This small molecule binds to this protein.
Small molecule (SMILES): Nc1nc2c(ncn2[C@@H]2O[C@H](CO[P](=O)(O)O[P](=O)(O)CP(=O)(O)O)[C@@H](O)[C@H]2O)c(=O)[nH]1

Binding-site contacts:
Ligand atom C4 contacts residue LYS142 of chain 1.GB at 3.7 Å.
Ligand atom O2A contacts residue LYS22 of chain 1.GB at 3.2 Å (salt-bridge).
Ligand atom O6 contacts residue ALA268 of chain 1.GB at 3.3 Å.
Ligand atom N3 contacts residue PHE269 of chain 1.GB at 3.6 Å.
Ligand atom N7 contacts residue LYS142 of chain 1.GB at 3.8 Å.
Ligand atom O2B contacts residue LYS22 of chain 1.GB at 3.5 Å.
Ligand atom O6 contacts residue SER267 of chain 1.GB at 3.7 Å.
Ligand atom O6 contacts residue ASN141 of chain 1.GB at 3.6 Å (h-bond).
Ligand atom O2B contacts residue THR23 of chain 1.GB at 3.8 Å.
Ligand atom O3A contacts residue ALA20 of chain 1.GB at 2.7 Å (h-bond).
Ligand atom C5' contacts residue ALA20 of chain 1.GB at 3.4 Å (hydrophobic).
Ligand atom O1B contacts residue ILE18 of chain 1.GB at 3.3 Å.
Ligand atom C4 contacts residue PHE269 of chain 1.GB at 3.8 Å (hydrophobic).
Ligand atom O1G contacts residue ILE60 of chain 1.GB at 2.6 Å.
Ligand atom O1G contacts residue HIS91 of chain 1.GB at 3.8 Å.
Ligand atom C2 contacts residue PHE269 of chain 1.GB at 3.6 Å (hydrophobic).
Ligand atom O2B contacts residue MG1 of chain 1.KB at 2.5 Å.
Ligand atom O1A contacts residue THR23 of chain 1.GB at 3.3 Å (h-bond).
Ligand atom O1B contacts residue ASP19 of chain 1.GB at 3.1 Å (salt-bridge).
Ligand atom O2G contacts residue HIS91 of chain 1.GB at 3.0 Å.
Ligand atom O1A contacts residue MG1 of chain 1.KB at 3.6 Å.
Ligand atom O2A contacts residue GLY21 of chain 1.GB at 2.8 Å.
Ligand atom O2A contacts residue ALA20 of chain 1.GB at 3.1 Å (h-bond).
Ligand atom PA contacts residue ALA20 of chain 1.GB at 3.1 Å.
Ligand atom O2G contacts residue ILE18 of chain 1.GB at 3.0 Å.
Ligand atom O5' contacts residue ALA20 of chain 1.GB at 3.3 Å (h-bond).
Ligand atom N1 contacts residue PHE269 of chain 1.GB at 3.6 Å.
Ligand atom C2' contacts residue THR24 of chain 1.GB at 3.7 Å.
Ligand atom O1B contacts residue HIS17 of chain 1.GB at 3.1 Å (h-bond).
Ligand atom O3G contacts residue MG1 of chain 1.KB at 3.3 Å.
Ligand atom N7 contacts residue ASN141 of chain 1.GB at 3.8 Å.
Ligand atom PG contacts residue HIS91 of chain 1.GB at 3.8 Å.
Ligand atom PB contacts residue ALA20 of chain 1.GB at 3.6 Å.
Ligand atom O1B contacts residue ALA20 of chain 1.GB at 2.9 Å (h-bond).
Ligand atom N2 contacts residue ASP144 of chain 1.GB at 3.8 Å.
Ligand atom O3G contacts residue GLY90 of chain 1.GB at 3.4 Å (h-bond).
Ligand atom O2A contacts residue THR24 of chain 1.GB at 3.6 Å.
Ligand atom O2A contacts residue THR23 of chain 1.GB at 3.5 Å (h-bond).
Ligand atom C5 contacts residue LYS142 of chain 1.GB at 3.6 Å.
Ligand atom O1B contacts residue LYS22 of chain 1.GB at 3.3 Å.

Sequence of chain 1.GB:
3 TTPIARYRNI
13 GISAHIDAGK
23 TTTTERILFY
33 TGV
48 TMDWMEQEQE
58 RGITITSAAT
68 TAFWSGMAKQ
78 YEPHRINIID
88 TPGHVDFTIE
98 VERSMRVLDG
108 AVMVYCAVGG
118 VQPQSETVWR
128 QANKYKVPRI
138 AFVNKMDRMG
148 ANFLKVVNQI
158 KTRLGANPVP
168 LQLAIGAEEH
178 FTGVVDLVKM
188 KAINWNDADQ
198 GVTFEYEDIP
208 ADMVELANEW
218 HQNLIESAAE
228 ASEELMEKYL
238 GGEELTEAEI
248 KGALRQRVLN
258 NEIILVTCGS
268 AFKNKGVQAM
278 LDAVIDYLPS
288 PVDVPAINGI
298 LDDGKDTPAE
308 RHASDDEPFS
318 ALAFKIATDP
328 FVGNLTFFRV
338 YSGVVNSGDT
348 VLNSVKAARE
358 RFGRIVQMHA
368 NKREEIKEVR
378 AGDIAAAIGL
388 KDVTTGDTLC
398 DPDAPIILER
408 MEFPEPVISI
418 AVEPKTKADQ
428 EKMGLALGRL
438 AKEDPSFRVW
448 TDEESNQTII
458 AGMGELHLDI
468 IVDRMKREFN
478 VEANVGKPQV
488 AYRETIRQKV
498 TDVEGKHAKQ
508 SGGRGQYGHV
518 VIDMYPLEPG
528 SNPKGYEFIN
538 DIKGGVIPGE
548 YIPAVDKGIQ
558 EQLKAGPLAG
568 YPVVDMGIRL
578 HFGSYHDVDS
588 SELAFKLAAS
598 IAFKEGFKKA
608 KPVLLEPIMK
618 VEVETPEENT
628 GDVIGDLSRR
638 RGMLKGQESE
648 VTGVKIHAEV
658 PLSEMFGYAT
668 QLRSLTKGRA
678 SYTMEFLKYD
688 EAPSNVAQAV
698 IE